Sequence of chain 1.A:
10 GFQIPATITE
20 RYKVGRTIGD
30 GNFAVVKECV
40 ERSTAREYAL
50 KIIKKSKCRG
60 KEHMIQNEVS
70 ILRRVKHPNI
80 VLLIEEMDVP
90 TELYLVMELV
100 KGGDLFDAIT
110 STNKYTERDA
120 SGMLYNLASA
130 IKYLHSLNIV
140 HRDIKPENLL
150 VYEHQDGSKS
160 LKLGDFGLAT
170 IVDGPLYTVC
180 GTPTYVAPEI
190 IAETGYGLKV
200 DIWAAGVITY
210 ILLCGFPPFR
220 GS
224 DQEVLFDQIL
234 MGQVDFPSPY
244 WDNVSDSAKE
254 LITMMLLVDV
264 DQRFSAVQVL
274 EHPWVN

A protein and the small-molecule ligand that binds it are described below.
Small molecule (SMILES): COc1cc(N2CCC(N3CCN(C)CC3)CC2)ccc1Nc1ncc(Cl)c(Nc2ccccc2S(=O)(=O)C(C)C)n1

Binding-site contacts:
Ligand atom C9 contacts residue GLY102 of chain 1.A at 3.8 Å.
Ligand atom C13 contacts residue VAL99 of chain 1.A at 3.6 Å (hydrophobic).
Ligand atom C17 contacts residue ILE27 of chain 1.A at 3.2 Å (hydrophobic).
Ligand atom C6 contacts residue GLU97 of chain 1.A at 3.2 Å.
Ligand atom C12 contacts residue GLY102 of chain 1.A at 3.7 Å.
Ligand atom N5 contacts residue LEU149 of chain 1.A at 3.5 Å.
Ligand atom C39 contacts residue GLU146 of chain 1.A at 3.4 Å.
Ligand atom C31 contacts residue VAL35 of chain 1.A at 3.7 Å (hydrophobic).
Ligand atom C37 contacts residue ASP164 of chain 1.A at 3.9 Å.
Ligand atom C30 contacts residue VAL35 of chain 1.A at 3.7 Å (hydrophobic).
Ligand atom C39 contacts residue ASN147 of chain 1.A at 3.4 Å.
Ligand atom C10 contacts residue GLY102 of chain 1.A at 3.7 Å.
Ligand atom C18 contacts residue ASP106 of chain 1.A at 3.5 Å.
Ligand atom C4 contacts residue LEU149 of chain 1.A at 3.7 Å (hydrophobic).
Ligand atom C2 contacts residue LEU149 of chain 1.A at 3.8 Å (hydrophobic).
Ligand atom C6 contacts residue LEU149 of chain 1.A at 3.4 Å (hydrophobic).
Ligand atom C38 contacts residue LEU149 of chain 1.A at 3.7 Å (hydrophobic).
Ligand atom O40 contacts residue ASP164 of chain 1.A at 3.9 Å.
Ligand atom O14 contacts residue LYS100 of chain 1.A at 3.7 Å.
Ligand atom C8 contacts residue VAL99 of chain 1.A at 3.4 Å (hydrophobic).
Ligand atom N22 contacts residue ASP106 of chain 1.A at 3.9 Å.
Ligand atom C34 contacts residue GLY28 of chain 1.A at 3.9 Å.
Ligand atom O14 contacts residue VAL99 of chain 1.A at 3.2 Å (h-bond).
Ligand atom C35 contacts residue VAL35 of chain 1.A at 3.9 Å (hydrophobic).
Ligand atom C8 contacts residue GLY102 of chain 1.A at 3.8 Å.
Ligand atom C1 contacts residue LEU149 of chain 1.A at 3.6 Å (hydrophobic).
Ligand atom N29 contacts residue VAL35 of chain 1.A at 3.7 Å.
Ligand atom C11 contacts residue GLY102 of chain 1.A at 3.7 Å.
Ligand atom N5 contacts residue LEU98 of chain 1.A at 3.8 Å.
Ligand atom O41 contacts residue LYS50 of chain 1.A at 3.1 Å (salt-bridge).
Ligand atom C6 contacts residue VAL99 of chain 1.A at 3.8 Å (hydrophobic).
Ligand atom C6 contacts residue ALA48 of chain 1.A at 3.9 Å (hydrophobic).
Ligand atom O40 contacts residue LYS50 of chain 1.A at 3.8 Å.
Ligand atom N7 contacts residue VAL99 of chain 1.A at 2.7 Å (h-bond).
Ligand atom N5 contacts residue VAL99 of chain 1.A at 3.0 Å (h-bond).
Ligand atom C13 contacts residue GLY102 of chain 1.A at 3.7 Å.
Ligand atom C4 contacts residue VAL99 of chain 1.A at 3.6 Å (hydrophobic).
Ligand atom N3 contacts residue LEU149 of chain 1.A at 3.8 Å.
Ligand atom N5 contacts residue GLU97 of chain 1.A at 3.9 Å.
Ligand atom C15 contacts residue GLU37 of chain 1.A at 3.8 Å.